Sequence of chain 1.B:
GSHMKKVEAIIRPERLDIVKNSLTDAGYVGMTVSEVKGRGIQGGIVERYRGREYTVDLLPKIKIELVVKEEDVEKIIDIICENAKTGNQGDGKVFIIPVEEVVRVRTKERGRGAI

Binding-site contacts:
Ligand atom C4 contacts residue ILE62 of chain 1.B at 3.8 Å (hydrophobic).
Ligand atom C2 contacts residue GLN59 of chain 1.B at 3.4 Å.
Ligand atom C2 contacts residue MG1 of chain 1.H at 2.8 Å.
Ligand atom O1 contacts residue ATP1 of chain 1.I at 3.0 Å (h-bond).
Ligand atom C4 contacts residue GLN106 of chain 1.B at 3.6 Å.
Ligand atom O5 contacts residue ATP1 of chain 1.I at 3.0 Å (h-bond).
Ligand atom O4 contacts residue GLY107 of chain 1.B at 3.8 Å.
Ligand atom O4 contacts residue LEU76 of chain 1.B at 3.9 Å.
Ligand atom O2 contacts residue GLN59 of chain 1.B at 4.0 Å.
Ligand atom O1 contacts residue GLY57 of chain 1.B at 2.9 Å.
Ligand atom C1 contacts residue MG1 of chain 1.H at 2.9 Å.
Ligand atom C1 contacts residue GLY57 of chain 1.B at 3.3 Å.
Ligand atom O2 contacts residue GLY60 of chain 1.B at 3.4 Å (h-bond).
Ligand atom O5 contacts residue GLN106 of chain 1.B at 3.4 Å.
Ligand atom O5 contacts residue MG1 of chain 1.H at 2.1 Å.
Ligand atom O3 contacts residue LEU76 of chain 1.B at 3.5 Å.
Ligand atom O1 contacts residue MG1 of chain 1.H at 2.1 Å.
Ligand atom C3 contacts residue GLY61 of chain 1.B at 3.7 Å.
Ligand atom C5 contacts residue GLY107 of chain 1.B at 3.5 Å.
Ligand atom O4 contacts residue ARG29 of chain 1.B at 3.3 Å (salt-bridge).
Ligand atom O2 contacts residue GLY61 of chain 1.B at 2.8 Å (h-bond).
Ligand atom C5 contacts residue LYS78 of chain 1.B at 3.5 Å.
Ligand atom C1 contacts residue GLN59 of chain 1.B at 3.3 Å.
Ligand atom O1 contacts residue ILE58 of chain 1.B at 3.3 Å (h-bond).
Ligand atom O1 contacts residue GLN59 of chain 1.B at 2.7 Å (h-bond).
Ligand atom O5 contacts residue GLN59 of chain 1.B at 2.9 Å (h-bond).
Ligand atom O2 contacts residue GLY57 of chain 1.B at 3.2 Å (h-bond).
Ligand atom O2 contacts residue ARG56 of chain 1.B at 3.7 Å.
Ligand atom C1 contacts residue GLY61 of chain 1.B at 3.9 Å.
Ligand atom O4 contacts residue GLN106 of chain 1.B at 3.7 Å.
Ligand atom C5 contacts residue LEU76 of chain 1.B at 3.6 Å (hydrophobic).
Ligand atom C3 contacts residue ILE62 of chain 1.B at 3.8 Å (hydrophobic).
Ligand atom C4 contacts residue GLY107 of chain 1.B at 4.0 Å.
Ligand atom C5 contacts residue GLN106 of chain 1.B at 3.8 Å.
Ligand atom C2 contacts residue ATP1 of chain 1.I at 3.5 Å.
Ligand atom C1 contacts residue ATP1 of chain 1.I at 3.5 Å.
Ligand atom O3 contacts residue GLY107 of chain 1.B at 3.4 Å.
Ligand atom O3 contacts residue LYS78 of chain 1.B at 2.8 Å (salt-bridge).
Ligand atom O4 contacts residue LYS78 of chain 1.B at 3.4 Å (salt-bridge).
Ligand atom O5 contacts residue GLY107 of chain 1.B at 3.1 Å (h-bond).

A small-molecule ligand and the protein it binds are described below.
Small molecule (SMILES): O=C(O)CCC(=O)C(=O)O